Sequence of chain 2.B:
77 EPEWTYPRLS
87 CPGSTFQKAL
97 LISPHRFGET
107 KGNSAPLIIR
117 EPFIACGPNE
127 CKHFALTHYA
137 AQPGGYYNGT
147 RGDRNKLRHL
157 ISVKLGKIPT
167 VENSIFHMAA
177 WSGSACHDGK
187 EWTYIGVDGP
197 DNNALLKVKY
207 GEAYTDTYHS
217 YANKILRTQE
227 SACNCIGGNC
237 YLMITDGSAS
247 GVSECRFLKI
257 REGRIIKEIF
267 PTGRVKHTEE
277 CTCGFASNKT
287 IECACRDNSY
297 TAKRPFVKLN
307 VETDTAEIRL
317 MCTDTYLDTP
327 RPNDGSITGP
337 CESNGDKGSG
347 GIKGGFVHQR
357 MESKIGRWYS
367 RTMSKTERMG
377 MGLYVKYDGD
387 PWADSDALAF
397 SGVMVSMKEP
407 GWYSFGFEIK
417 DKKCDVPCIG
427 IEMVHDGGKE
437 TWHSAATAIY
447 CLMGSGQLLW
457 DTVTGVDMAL

Binding-site contacts:
Ligand atom N2 contacts residue ASN284 of chain 2.B at 2.8 Å (h-bond).
Ligand atom O7 contacts residue PRO83 of chain 2.B at 3.6 Å (h-bond).
Ligand atom C2 contacts residue PRO83 of chain 2.B at 3.7 Å (hydrophobic).
Ligand atom C1 contacts residue PRO83 of chain 2.B at 4.0 Å (hydrophobic).
Ligand atom C3 contacts residue ASN284 of chain 2.B at 3.7 Å.
Ligand atom O3 contacts residue PRO83 of chain 2.B at 4.4 Å.
Ligand atom C5 contacts residue TYR82 of chain 2.B at 3.9 Å (hydrophobic).
Ligand atom N2 contacts residue ARG84 of chain 2.B at 4.4 Å.
Ligand atom O7 contacts residue TYR82 of chain 2.B at 4.2 Å.
Ligand atom C8 contacts residue TYR82 of chain 2.B at 3.8 Å (hydrophobic).
Ligand atom C7 contacts residue ASN284 of chain 2.B at 3.5 Å.
Ligand atom C6 contacts residue TYR82 of chain 2.B at 4.3 Å (hydrophobic).
Ligand atom C5 contacts residue ASN284 of chain 2.B at 3.6 Å.
Ligand atom O5 contacts residue TYR82 of chain 2.B at 4.2 Å.
Ligand atom C1 contacts residue ASN284 of chain 2.B at 1.4 Å.
Ligand atom C7 contacts residue PRO83 of chain 2.B at 3.6 Å (hydrophobic).
Ligand atom C2 contacts residue ASN284 of chain 2.B at 2.3 Å.
Ligand atom C4 contacts residue ASN284 of chain 2.B at 4.2 Å.
Ligand atom C1 contacts residue TYR82 of chain 2.B at 4.1 Å (hydrophobic).
Ligand atom O7 contacts residue LEU85 of chain 2.B at 4.0 Å.
Ligand atom N2 contacts residue PRO83 of chain 2.B at 2.8 Å (h-bond).
Ligand atom C8 contacts residue GLU79 of chain 2.B at 4.0 Å.
Ligand atom O5 contacts residue ASN284 of chain 2.B at 2.4 Å (h-bond).
Ligand atom O7 contacts residue ARG84 of chain 2.B at 4.0 Å.
Ligand atom C7 contacts residue TYR82 of chain 2.B at 4.4 Å (hydrophobic).
Ligand atom C3 contacts residue PRO83 of chain 2.B at 3.9 Å (hydrophobic).
Ligand atom C8 contacts residue ASN284 of chain 2.B at 3.9 Å.
Ligand atom O7 contacts residue ASN284 of chain 2.B at 4.4 Å.

This small molecule binds to this protein.
Small molecule (SMILES): CC(=O)N[C@H]1[C@H](O[C@H]2[C@H](O)[C@@H](NC(C)=O)CO[C@@H]2CO)O[C@H](CO)[C@@H](O)[C@@H]1O